Sequence of chain 2.A:
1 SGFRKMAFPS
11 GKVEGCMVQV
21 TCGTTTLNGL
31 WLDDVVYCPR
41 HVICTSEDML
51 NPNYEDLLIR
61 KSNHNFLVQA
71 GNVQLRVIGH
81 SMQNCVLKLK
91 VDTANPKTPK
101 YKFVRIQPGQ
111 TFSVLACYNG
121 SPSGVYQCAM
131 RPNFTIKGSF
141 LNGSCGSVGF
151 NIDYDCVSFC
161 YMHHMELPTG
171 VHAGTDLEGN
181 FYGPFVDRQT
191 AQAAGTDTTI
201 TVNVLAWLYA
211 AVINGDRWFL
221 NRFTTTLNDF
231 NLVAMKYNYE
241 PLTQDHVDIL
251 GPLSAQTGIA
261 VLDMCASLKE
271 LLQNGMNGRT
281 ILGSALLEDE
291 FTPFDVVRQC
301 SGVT

The protein below binds the small molecule below.
Small molecule (SMILES): CSC1=C(C#N)C2(CCCCC2)C(C#N)C(NC(C)=O)=N1

Binding-site contacts:
Ligand atom N2 contacts residue HIS41 of chain 2.A at 3.9 Å.
Ligand atom S contacts residue THR25 of chain 2.A at 4.1 Å.
Ligand atom C13 contacts residue HIS41 of chain 2.A at 3.4 Å.
Ligand atom C contacts residue THR25 of chain 2.A at 4.2 Å.
Ligand atom N3 contacts residue GLY143 of chain 2.A at 3.0 Å (h-bond).
Ligand atom N contacts residue THR25 of chain 2.A at 3.7 Å.
Ligand atom C13 contacts residue CYS145 of chain 2.A at 1.8 Å (hydrophobic).
Ligand atom C12 contacts residue HIS41 of chain 2.A at 3.7 Å.
Ligand atom C contacts residue SER46 of chain 2.A at 4.3 Å.
Ligand atom N3 contacts residue ASN142 of chain 2.A at 4.3 Å.
Ligand atom C5 contacts residue ASN142 of chain 2.A at 4.3 Å.
Ligand atom C contacts residue THR45 of chain 2.A at 3.6 Å.
Ligand atom C8 contacts residue THR26 of chain 2.A at 3.5 Å.
Ligand atom O contacts residue CYS145 of chain 2.A at 2.9 Å (h-bond).
Ligand atom C1 contacts residue THR25 of chain 2.A at 4.0 Å.
Ligand atom C3 contacts residue THR25 of chain 2.A at 3.9 Å.
Ligand atom C14 contacts residue GLY143 of chain 2.A at 3.5 Å.
Ligand atom C contacts residue MET49 of chain 2.A at 3.4 Å (hydrophobic).
Ligand atom C contacts residue CYS44 of chain 2.A at 3.2 Å (hydrophobic).
Ligand atom S contacts residue THR45 of chain 2.A at 3.7 Å.
Ligand atom C7 contacts residue ASN142 of chain 2.A at 4.4 Å.
Ligand atom C13 contacts residue MET165 of chain 2.A at 4.3 Å (hydrophobic).
Ligand atom C5 contacts residue GLY143 of chain 2.A at 4.2 Å.
Ligand atom C12 contacts residue CYS145 of chain 2.A at 2.5 Å (hydrophobic).
Ligand atom S contacts residue SER46 of chain 2.A at 3.6 Å.
Ligand atom N contacts residue THR24 of chain 2.A at 4.0 Å.
Ligand atom C13 contacts residue HIS164 of chain 2.A at 3.0 Å.
Ligand atom C11 contacts residue HIS41 of chain 2.A at 3.8 Å.
Ligand atom N3 contacts residue CYS145 of chain 2.A at 3.4 Å (h-bond).
Ligand atom C9 contacts residue THR26 of chain 2.A at 3.1 Å.
Ligand atom S contacts residue CYS44 of chain 2.A at 3.7 Å.
Ligand atom N3 contacts residue SER144 of chain 2.A at 3.6 Å (h-bond).
Ligand atom N1 contacts residue HIS41 of chain 2.A at 3.0 Å (h-bond).
Ligand atom N1 contacts residue CYS145 of chain 2.A at 3.6 Å (h-bond).
Ligand atom O contacts residue GLY143 of chain 2.A at 4.3 Å.
Ligand atom C2 contacts residue THR25 of chain 2.A at 4.0 Å.
Ligand atom C contacts residue HIS41 of chain 2.A at 3.6 Å.
Ligand atom C6 contacts residue ASN142 of chain 2.A at 4.2 Å.
Ligand atom C14 contacts residue CYS145 of chain 2.A at 4.1 Å (hydrophobic).
Ligand atom C7 contacts residue GLY143 of chain 2.A at 4.0 Å.